Binding-site contacts:
Ligand atom C1 contacts residue ASN616 of chain 1.A at 1.4 Å.
Ligand atom C8 contacts residue GLN644 of chain 1.A at 4.1 Å.
Ligand atom C5 contacts residue ASN616 of chain 1.A at 3.7 Å.
Ligand atom C7 contacts residue ASN616 of chain 1.A at 3.8 Å.
Ligand atom O7 contacts residue ASN616 of chain 1.A at 4.3 Å.
Ligand atom N2 contacts residue ASN616 of chain 1.A at 2.9 Å (h-bond).
Ligand atom C4 contacts residue ASN616 of chain 1.A at 4.2 Å.
Ligand atom O5 contacts residue ASN616 of chain 1.A at 2.4 Å (h-bond).
Ligand atom C3 contacts residue ASN616 of chain 1.A at 3.8 Å.
Ligand atom C2 contacts residue ASN616 of chain 1.A at 2.5 Å.

Sequence of chain 1.A:
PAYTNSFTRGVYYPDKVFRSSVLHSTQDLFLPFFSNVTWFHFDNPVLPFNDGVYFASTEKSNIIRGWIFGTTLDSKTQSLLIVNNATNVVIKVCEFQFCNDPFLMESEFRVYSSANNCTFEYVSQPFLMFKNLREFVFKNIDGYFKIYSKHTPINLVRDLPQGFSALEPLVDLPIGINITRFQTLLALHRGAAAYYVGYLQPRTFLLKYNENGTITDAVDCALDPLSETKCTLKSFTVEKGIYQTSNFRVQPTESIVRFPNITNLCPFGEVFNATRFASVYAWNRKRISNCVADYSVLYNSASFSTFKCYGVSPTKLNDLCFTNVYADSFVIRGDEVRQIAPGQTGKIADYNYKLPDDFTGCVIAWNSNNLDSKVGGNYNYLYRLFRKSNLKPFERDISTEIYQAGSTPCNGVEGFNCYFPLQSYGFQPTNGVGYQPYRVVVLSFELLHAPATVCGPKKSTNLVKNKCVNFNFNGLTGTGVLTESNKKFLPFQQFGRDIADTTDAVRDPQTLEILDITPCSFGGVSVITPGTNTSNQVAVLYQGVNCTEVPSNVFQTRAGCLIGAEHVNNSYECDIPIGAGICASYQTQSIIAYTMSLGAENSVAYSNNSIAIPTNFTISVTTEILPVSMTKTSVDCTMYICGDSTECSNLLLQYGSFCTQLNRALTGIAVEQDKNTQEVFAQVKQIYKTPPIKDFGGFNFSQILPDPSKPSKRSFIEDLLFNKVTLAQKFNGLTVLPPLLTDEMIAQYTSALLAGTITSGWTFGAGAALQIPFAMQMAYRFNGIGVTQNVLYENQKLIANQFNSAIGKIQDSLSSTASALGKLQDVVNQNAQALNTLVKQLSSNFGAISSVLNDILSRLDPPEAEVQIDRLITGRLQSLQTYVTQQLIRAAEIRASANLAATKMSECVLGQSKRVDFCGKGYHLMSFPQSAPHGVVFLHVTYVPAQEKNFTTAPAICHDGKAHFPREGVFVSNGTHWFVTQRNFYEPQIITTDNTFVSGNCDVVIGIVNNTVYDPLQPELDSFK

This protein binds this small molecule.
Small molecule (SMILES): CC(=O)N[C@@H]1[C@@H](O)[C@H](O)[C@@H](CO)O[C@H]1O